Binding-site contacts:
Ligand atom O34 contacts residue PAR1 of chain 1.MF at 3.0 Å (h-bond).
Ligand atom O41 contacts residue LYS22 of chain 1.DA at 3.2 Å.
Ligand atom O31 contacts residue LYS22 of chain 1.DA at 3.8 Å.
Ligand atom C34 contacts residue PAR1 of chain 1.MF at 4.2 Å.
Ligand atom C41 contacts residue LYS22 of chain 1.DA at 4.3 Å.

Sequence of chain 1.DA:
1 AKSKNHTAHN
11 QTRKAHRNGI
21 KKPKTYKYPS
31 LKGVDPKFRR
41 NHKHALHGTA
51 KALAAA

The protein below binds the small molecule below.
Small molecule (SMILES): NC[C@@H]1O[C@H](O[C@H]2[C@@H](O)[C@H](O[C@@H]3[C@@H](O)[C@H](N)C[C@H](N)[C@H]3O[C@H]3O[C@H](CO)[C@@H](O)[C@H](O)[C@H]3N)O[C@@H]2CO)[C@H](N)[C@@H](O)[C@@H]1O